A small-molecule ligand and the protein it binds are described below.
Small molecule (SMILES): Cc1ccc(C(=O)Nc2cccc(C(F)(F)F)c2)cc1Nc1nc(-c2cccnc2)nc2nn(C)cc12

Sequence of chain 1.A:
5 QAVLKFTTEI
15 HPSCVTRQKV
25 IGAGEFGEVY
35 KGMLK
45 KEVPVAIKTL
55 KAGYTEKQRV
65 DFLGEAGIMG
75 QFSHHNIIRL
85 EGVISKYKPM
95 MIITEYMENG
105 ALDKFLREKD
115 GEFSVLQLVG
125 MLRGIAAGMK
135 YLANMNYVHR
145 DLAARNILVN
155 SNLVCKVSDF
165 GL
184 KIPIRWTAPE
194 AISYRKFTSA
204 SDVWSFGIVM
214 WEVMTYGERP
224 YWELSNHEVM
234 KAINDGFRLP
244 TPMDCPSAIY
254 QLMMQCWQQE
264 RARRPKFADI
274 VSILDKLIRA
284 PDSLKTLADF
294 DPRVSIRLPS

Binding-site contacts:
Ligand atom CAR contacts residue THR98 of chain 1.A at 3.6 Å.
Ligand atom CAS contacts residue THR98 of chain 1.A at 3.6 Å.
Ligand atom NAZ contacts residue ASP163 of chain 1.A at 3.5 Å (salt-bridge).
Ligand atom NAI contacts residue PHE164 of chain 1.A at 3.6 Å.
Ligand atom NAO contacts residue TYR100 of chain 1.A at 3.5 Å.
Ligand atom FBI contacts residue VAL161 of chain 1.A at 3.5 Å.
Ligand atom FBK contacts residue LEU136 of chain 1.A at 3.5 Å.
Ligand atom NAC contacts residue ALA50 of chain 1.A at 3.6 Å.
Ligand atom CAK contacts residue PHE164 of chain 1.A at 3.5 Å (hydrophobic).
Ligand atom CBC contacts residue GLU69 of chain 1.A at 3.3 Å.
Ligand atom CAH contacts residue PHE164 of chain 1.A at 3.5 Å (hydrophobic).
Ligand atom CBG contacts residue TYR141 of chain 1.A at 3.4 Å (hydrophobic).
Ligand atom CAW contacts residue GLU69 of chain 1.A at 3.2 Å.
Ligand atom NAC contacts residue THR98 of chain 1.A at 3.0 Å (h-bond).
Ligand atom CAY contacts residue ASP163 of chain 1.A at 3.2 Å.
Ligand atom C4 contacts residue PHE164 of chain 1.A at 3.4 Å (hydrophobic).
Ligand atom CAP contacts residue TYR100 of chain 1.A at 3.6 Å (hydrophobic).
Ligand atom CAQ contacts residue MET101 of chain 1.A at 3.1 Å (hydrophobic).
Ligand atom CAQ contacts residue TYR100 of chain 1.A at 3.5 Å (hydrophobic).
Ligand atom CAY contacts residue MET73 of chain 1.A at 3.6 Å (hydrophobic).
Ligand atom FBJ contacts residue SER162 of chain 1.A at 3.2 Å.
Ligand atom NAO contacts residue MET101 of chain 1.A at 2.9 Å (h-bond).
Ligand atom OBA contacts residue ASP163 of chain 1.A at 2.9 Å (salt-bridge).
Ligand atom FBI contacts residue ILE81 of chain 1.A at 3.5 Å.
Ligand atom OBA contacts residue SER162 of chain 1.A at 3.5 Å.
Ligand atom FBK contacts residue PHE76 of chain 1.A at 3.6 Å.
Ligand atom C6 contacts residue ALA50 of chain 1.A at 3.5 Å (hydrophobic).
Ligand atom CAX contacts residue LYS52 of chain 1.A at 3.7 Å.
Ligand atom NAJ contacts residue PHE164 of chain 1.A at 3.5 Å.
Ligand atom CBD contacts residue ASP163 of chain 1.A at 3.5 Å.
Ligand atom CBB contacts residue GLU69 of chain 1.A at 3.6 Å.
Ligand atom NAZ contacts residue GLU69 of chain 1.A at 2.9 Å (salt-bridge).
Ligand atom CAV contacts residue MET73 of chain 1.A at 3.6 Å (hydrophobic).
Ligand atom C6 contacts residue PHE164 of chain 1.A at 3.6 Å (hydrophobic).
Ligand atom NAZ contacts residue MET73 of chain 1.A at 3.4 Å (h-bond).
Ligand atom CAK contacts residue VAL33 of chain 1.A at 3.5 Å (hydrophobic).
Ligand atom C5 contacts residue PHE164 of chain 1.A at 3.4 Å (hydrophobic).
Ligand atom CAW contacts residue MET73 of chain 1.A at 3.6 Å (hydrophobic).
Ligand atom CBE contacts residue TYR141 of chain 1.A at 3.3 Å (hydrophobic).
Ligand atom N1 contacts residue ALA50 of chain 1.A at 3.2 Å.